Sequence of chain 1.B:
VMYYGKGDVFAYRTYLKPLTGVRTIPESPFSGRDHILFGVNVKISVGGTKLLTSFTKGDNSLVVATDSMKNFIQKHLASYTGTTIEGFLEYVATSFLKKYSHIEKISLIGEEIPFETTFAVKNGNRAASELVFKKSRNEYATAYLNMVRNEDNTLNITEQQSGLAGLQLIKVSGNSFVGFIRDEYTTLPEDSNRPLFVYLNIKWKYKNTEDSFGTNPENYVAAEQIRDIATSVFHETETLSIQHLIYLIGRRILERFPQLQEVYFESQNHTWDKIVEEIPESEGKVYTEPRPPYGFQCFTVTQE

Sequence of chain 1.A:
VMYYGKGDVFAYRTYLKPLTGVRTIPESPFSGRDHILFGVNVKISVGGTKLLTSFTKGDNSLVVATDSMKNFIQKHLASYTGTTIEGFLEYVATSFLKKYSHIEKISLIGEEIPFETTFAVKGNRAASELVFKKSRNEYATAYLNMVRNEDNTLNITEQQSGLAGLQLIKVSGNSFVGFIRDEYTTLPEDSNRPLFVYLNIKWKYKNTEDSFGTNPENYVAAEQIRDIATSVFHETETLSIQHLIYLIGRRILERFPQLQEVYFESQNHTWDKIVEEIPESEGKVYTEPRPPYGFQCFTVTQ

Binding-site contacts:
Ligand atom N3 contacts residue ARG195 of chain 1.B at 3.0 Å (salt-bridge).
Ligand atom O2 contacts residue ARG195 of chain 1.B at 2.7 Å (salt-bridge).
Ligand atom C5 contacts residue OXY1 of chain 1.H at 3.2 Å.
Ligand atom O6 contacts residue THR67 of chain 1.A at 3.7 Å.
Ligand atom N7 contacts residue PHE178 of chain 1.B at 3.6 Å.
Ligand atom N9 contacts residue LEU189 of chain 1.B at 3.8 Å.
Ligand atom O2 contacts residue SER242 of chain 1.B at 3.4 Å.
Ligand atom N3 contacts residue OXY1 of chain 1.H at 3.3 Å (h-bond).
Ligand atom O2 contacts residue OXY1 of chain 1.H at 3.8 Å.
Ligand atom C6 contacts residue PHE178 of chain 1.B at 3.5 Å (hydrophobic).
Ligand atom C2 contacts residue PHE178 of chain 1.B at 3.8 Å (hydrophobic).
Ligand atom O2 contacts residue GLN244 of chain 1.B at 3.6 Å.
Ligand atom N8 contacts residue LEU189 of chain 1.B at 3.7 Å.
Ligand atom N8 contacts residue PHE178 of chain 1.B at 3.6 Å.
Ligand atom O6 contacts residue OXY1 of chain 1.H at 3.7 Å.
Ligand atom N8 contacts residue ALA66 of chain 1.A at 3.7 Å.
Ligand atom C4 contacts residue OXY1 of chain 1.H at 3.3 Å.
Ligand atom C2 contacts residue GLN244 of chain 1.B at 3.7 Å.
Ligand atom N1 contacts residue PHE178 of chain 1.B at 3.7 Å.
Ligand atom N8 contacts residue THR67 of chain 1.A at 3.3 Å (h-bond).
Ligand atom N7 contacts residue THR67 of chain 1.A at 2.8 Å (h-bond).
Ligand atom N3 contacts residue PHE178 of chain 1.B at 3.8 Å.
Ligand atom C6 contacts residue GLN244 of chain 1.B at 3.7 Å.
Ligand atom N8 contacts residue ASP68 of chain 1.A at 3.8 Å.
Ligand atom O6 contacts residue GLN244 of chain 1.B at 3.0 Å (h-bond).
Ligand atom C4 contacts residue ASN270 of chain 1.B at 3.8 Å.
Ligand atom C5 contacts residue THR67 of chain 1.A at 3.8 Å.
Ligand atom C5 contacts residue PHE178 of chain 1.B at 3.3 Å (hydrophobic).
Ligand atom C2 contacts residue OXY1 of chain 1.H at 3.2 Å.
Ligand atom N7 contacts residue ALA66 of chain 1.A at 3.5 Å.
Ligand atom C2 contacts residue ARG195 of chain 1.B at 3.4 Å.
Ligand atom O6 contacts residue TYR5 of chain 1.A at 3.8 Å.
Ligand atom N7 contacts residue OXY1 of chain 1.H at 3.7 Å.
Ligand atom N9 contacts residue PHE178 of chain 1.B at 3.4 Å.
Ligand atom C4 contacts residue PHE178 of chain 1.B at 3.3 Å (hydrophobic).
Ligand atom N1 contacts residue OXY1 of chain 1.H at 3.0 Å (h-bond).
Ligand atom N3 contacts residue ASN270 of chain 1.B at 3.4 Å (h-bond).
Ligand atom C6 contacts residue OXY1 of chain 1.H at 3.1 Å.
Ligand atom N1 contacts residue GLN244 of chain 1.B at 2.9 Å (h-bond).
Ligand atom O2 contacts residue ILE243 of chain 1.B at 2.8 Å (h-bond).

A protein and the small-molecule ligand that binds it are described below.
Small molecule (SMILES): O=c1[nH]c(=O)c2nn[nH]c2[nH]1